Binding-site contacts:
Ligand atom C8 contacts residue DGT1 of chain 1.L at 3.8 Å.
Ligand atom C4 contacts residue DGT1 of chain 1.L at 3.4 Å.
Ligand atom C2' contacts residue DGT1 of chain 1.L at 4.0 Å.
Ligand atom C5' contacts residue DGT1 of chain 1.L at 3.3 Å.
Ligand atom OP1 contacts residue ASP104 of chain 1.E at 4.0 Å.
Ligand atom C6 contacts residue DGT1 of chain 1.L at 3.1 Å.
Ligand atom C4' contacts residue DGT1 of chain 1.L at 3.5 Å.
Ligand atom N1 contacts residue DGT1 of chain 1.L at 3.6 Å (h-bond).
Ligand atom OP1 contacts residue DGT1 of chain 1.L at 4.0 Å.
Ligand atom N9 contacts residue DGT1 of chain 1.L at 3.9 Å.
Ligand atom OP1 contacts residue MN1 of chain 1.N at 3.7 Å.
Ligand atom C3' contacts residue DGT1 of chain 1.L at 3.2 Å.
Ligand atom OP1 contacts residue GLN102 of chain 1.E at 3.8 Å.
Ligand atom O5' contacts residue DGT1 of chain 1.L at 4.5 Å.
Ligand atom N6 contacts residue DGT1 of chain 1.L at 3.6 Å (h-bond).
Ligand atom C5 contacts residue DGT1 of chain 1.L at 3.0 Å.
Ligand atom N7 contacts residue DGT1 of chain 1.L at 3.4 Å (h-bond).
Ligand atom N3 contacts residue DGT1 of chain 1.L at 3.9 Å.
Ligand atom C2 contacts residue DGT1 of chain 1.L at 3.9 Å.

A small-molecule ligand and the protein it binds are described below.
Small molecule (SMILES): Cc1cn([C@H]2C[C@H](O[P](=O)(O)OC[C@H]3O[C@@H](n4cnc5c(=O)nc(N)[nH]c54)C[C@@H]3O[P](=O)(O)OC[C@H]3O[C@@H](n4cnc5c(N)ncnc54)C[C@@H]3O[P](=O)(O)OC[C@H]3O[C@@H](n4cnc5c(=O)nc(N)[nH]c54)C[C@@H]3O[P](=O)(O)OC[C@H]3O[C@@H](n4cc(C)c(=O)[nH]c4=O)C[C@@H]3O[P](=O)(O)OC[C@H]3O[C@@H](n4cnc5c(N)ncnc54)C[C@@H]3O[P](=O)(O)OC[C@H]3O[C@@H](n4ccc(N)nc4=O)C[C@@H]3O[P](=O)(O)OC[C@@H]3CC[C@H](n4cnc5c(N)ncnc54)O3)[C@@H](CO[P](=O)(O)O[C@H]3C[C@H](n4cnc5c(=O)nc(N)[nH]c54)O[C@@H]3CO)O2)c(=O)[nH]c1=O

Sequence of chain 1.E:
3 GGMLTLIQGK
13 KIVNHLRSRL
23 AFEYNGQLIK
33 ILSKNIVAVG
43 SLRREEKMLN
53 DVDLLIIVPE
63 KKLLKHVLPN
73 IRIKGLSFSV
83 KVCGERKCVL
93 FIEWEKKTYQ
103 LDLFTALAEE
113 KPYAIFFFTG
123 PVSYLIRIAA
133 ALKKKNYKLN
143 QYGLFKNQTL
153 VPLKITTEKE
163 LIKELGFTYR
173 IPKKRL